Binding-site contacts:
Ligand atom C2 contacts residue BMA3 of chain 4.G at 4.2 Å.
Ligand atom C3 contacts residue PRO309 of chain 2.A at 4.3 Å (hydrophobic).
Ligand atom O4 contacts residue BMA3 of chain 4.G at 2.4 Å (h-bond).
Ligand atom C4 contacts residue BMA3 of chain 4.G at 3.0 Å.
Ligand atom C1 contacts residue BMA3 of chain 4.G at 4.5 Å.
Ligand atom C5 contacts residue THR310 of chain 2.A at 4.5 Å.
Ligand atom O3 contacts residue BMA3 of chain 4.G at 3.4 Å.
Ligand atom O5 contacts residue BMA3 of chain 4.G at 4.4 Å.
Ligand atom C2 contacts residue THR310 of chain 2.A at 4.1 Å.
Ligand atom C2 contacts residue PRO309 of chain 2.A at 4.4 Å (hydrophobic).
Ligand atom C3 contacts residue THR310 of chain 2.A at 4.0 Å.
Ligand atom C3 contacts residue BMA3 of chain 4.G at 3.0 Å.
Ligand atom C5 contacts residue BMA3 of chain 4.G at 3.3 Å.
Ligand atom C6 contacts residue BMA3 of chain 4.G at 4.1 Å.
Ligand atom O3 contacts residue PRO309 of chain 2.A at 4.1 Å.
Ligand atom C1 contacts residue THR310 of chain 2.A at 3.9 Å.

A small-molecule ligand and the protein it binds are described below.
Small molecule (SMILES): OC[C@H]1O[C@H](O)[C@@H](O)[C@@H](O)[C@@H]1O

Sequence of chain 2.A:
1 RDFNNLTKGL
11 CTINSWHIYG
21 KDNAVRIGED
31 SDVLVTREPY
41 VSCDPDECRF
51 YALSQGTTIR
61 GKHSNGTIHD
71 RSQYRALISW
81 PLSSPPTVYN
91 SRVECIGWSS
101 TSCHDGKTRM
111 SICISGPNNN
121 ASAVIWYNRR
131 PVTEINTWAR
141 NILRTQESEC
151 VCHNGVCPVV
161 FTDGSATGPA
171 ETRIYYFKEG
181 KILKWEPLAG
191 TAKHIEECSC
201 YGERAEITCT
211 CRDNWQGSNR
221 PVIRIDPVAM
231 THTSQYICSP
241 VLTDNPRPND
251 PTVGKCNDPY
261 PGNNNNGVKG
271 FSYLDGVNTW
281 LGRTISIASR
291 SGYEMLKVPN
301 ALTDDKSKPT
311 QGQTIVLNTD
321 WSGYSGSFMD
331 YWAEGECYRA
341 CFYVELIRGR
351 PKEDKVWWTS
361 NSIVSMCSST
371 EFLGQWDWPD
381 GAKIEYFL